The protein below binds the small molecule below.
Small molecule (SMILES): OC[C@H]1O[C@@H](O[C@H]2[C@H](O)[C@@H](O)[C@@H](O)O[C@@H]2CO)[C@H](O)[C@@H](O)[C@H]1O

Sequence of chain 1.A:
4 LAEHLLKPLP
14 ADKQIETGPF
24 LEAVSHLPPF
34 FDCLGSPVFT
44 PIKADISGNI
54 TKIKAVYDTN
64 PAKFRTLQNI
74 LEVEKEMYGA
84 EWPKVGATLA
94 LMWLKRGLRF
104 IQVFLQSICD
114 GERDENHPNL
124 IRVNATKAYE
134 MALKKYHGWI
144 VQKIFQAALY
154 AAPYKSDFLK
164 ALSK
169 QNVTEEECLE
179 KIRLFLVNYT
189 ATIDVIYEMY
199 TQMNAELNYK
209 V

Binding-site contacts:
Ligand atom O2 contacts residue ASN52 of chain 1.A at 2.9 Å (h-bond).
Ligand atom O6 contacts residue TRP96 of chain 1.A at 4.1 Å.
Ligand atom O2 contacts residue SPH1 of chain 1.C at 3.8 Å.
Ligand atom C2 contacts residue SPH1 of chain 1.C at 3.7 Å.
Ligand atom O5 contacts residue LEU92 of chain 1.A at 4.1 Å.
Ligand atom C6 contacts residue TYR207 of chain 1.A at 3.6 Å (hydrophobic).
Ligand atom O2 contacts residue ALA93 of chain 1.A at 4.4 Å.
Ligand atom C5 contacts residue TYR207 of chain 1.A at 3.9 Å (hydrophobic).
Ligand atom C3 contacts residue LYS55 of chain 1.A at 4.1 Å.
Ligand atom O3 contacts residue LYS55 of chain 1.A at 3.1 Å.
Ligand atom C1 contacts residue SPH1 of chain 1.C at 2.5 Å.
Ligand atom O1 contacts residue TRP96 of chain 1.A at 3.9 Å.
Ligand atom C3 contacts residue ASN52 of chain 1.A at 3.5 Å.
Ligand atom C2 contacts residue TRP96 of chain 1.A at 4.3 Å (hydrophobic).
Ligand atom O2 contacts residue ASN52 of chain 1.A at 4.3 Å.
Ligand atom C4 contacts residue TRP96 of chain 1.A at 4.4 Å (hydrophobic).
Ligand atom C3 contacts residue TRP96 of chain 1.A at 4.0 Å (hydrophobic).
Ligand atom C1 contacts residue LEU92 of chain 1.A at 3.6 Å (hydrophobic).
Ligand atom O5 contacts residue TRP96 of chain 1.A at 3.9 Å.
Ligand atom O2 contacts residue ASP48 of chain 1.A at 2.6 Å (salt-bridge).
Ligand atom C5 contacts residue SPH1 of chain 1.C at 4.3 Å.
Ligand atom O3 contacts residue LYS55 of chain 1.A at 3.9 Å.
Ligand atom O5 contacts residue TYR207 of chain 1.A at 4.4 Å.
Ligand atom O4 contacts residue LEU92 of chain 1.A at 3.7 Å.
Ligand atom O1 contacts residue OCA1 of chain 1.D at 3.8 Å.
Ligand atom O1 contacts residue ASP48 of chain 1.A at 3.2 Å (salt-bridge).
Ligand atom C5 contacts residue TRP96 of chain 1.A at 3.8 Å (hydrophobic).
Ligand atom O2 contacts residue LYS55 of chain 1.A at 3.1 Å.
Ligand atom O3 contacts residue ASN52 of chain 1.A at 2.5 Å (h-bond).
Ligand atom C1 contacts residue ASP48 of chain 1.A at 3.7 Å.
Ligand atom C2 contacts residue ASN52 of chain 1.A at 4.0 Å.
Ligand atom C2 contacts residue LYS55 of chain 1.A at 4.0 Å.
Ligand atom C2 contacts residue ASP48 of chain 1.A at 3.3 Å.
Ligand atom O2 contacts residue TRP96 of chain 1.A at 3.5 Å.
Ligand atom O1 contacts residue SPH1 of chain 1.C at 1.3 Å.
Ligand atom C1 contacts residue TRP96 of chain 1.A at 4.4 Å (hydrophobic).
Ligand atom O5 contacts residue SPH1 of chain 1.C at 2.9 Å.
Ligand atom O6 contacts residue TYR207 of chain 1.A at 2.5 Å (h-bond).